Sequence of chain 1.A:
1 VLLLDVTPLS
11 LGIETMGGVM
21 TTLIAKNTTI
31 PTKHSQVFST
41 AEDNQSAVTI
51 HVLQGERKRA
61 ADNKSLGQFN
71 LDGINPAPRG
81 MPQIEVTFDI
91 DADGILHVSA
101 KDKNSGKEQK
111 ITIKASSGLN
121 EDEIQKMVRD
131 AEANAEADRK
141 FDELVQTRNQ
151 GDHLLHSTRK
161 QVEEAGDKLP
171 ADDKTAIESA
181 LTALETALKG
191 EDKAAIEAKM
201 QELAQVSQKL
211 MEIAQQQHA

Binding-site contacts:
Ligand atom OG1 contacts residue ALA47 of chain 3.A at 3.0 Å (h-bond).
Ligand atom N contacts residue THR49 of chain 3.A at 2.5 Å (h-bond).
Ligand atom CA contacts residue THR49 of chain 3.A at 3.1 Å.
Ligand atom N contacts residue SER39 of chain 3.A at 2.9 Å (h-bond).
Ligand atom CD2 contacts residue GLU14 of chain 3.A at 3.3 Å.
Ligand atom CA contacts residue GLN45 of chain 3.A at 3.7 Å.
Ligand atom CD1 contacts residue MET16 of chain 3.A at 3.5 Å (hydrophobic).
Ligand atom C contacts residue THR49 of chain 3.A at 3.8 Å.
Ligand atom CB contacts residue ALA47 of chain 3.A at 3.3 Å (hydrophobic).
Ligand atom C contacts residue THR49 of chain 3.A at 3.6 Å.
Ligand atom CG contacts residue MET16 of chain 3.A at 3.8 Å (hydrophobic).
Ligand atom CB contacts residue PHE38 of chain 3.A at 3.8 Å (hydrophobic).
Ligand atom CD2 contacts residue ALA41 of chain 3.A at 3.4 Å (hydrophobic).
Ligand atom CD2 contacts residue THR40 of chain 3.A at 3.6 Å.
Ligand atom O contacts residue GLN45 of chain 3.A at 3.2 Å (h-bond).
Ligand atom CG contacts residue THR15 of chain 3.A at 3.7 Å.
Ligand atom CG2 contacts residue ALA47 of chain 3.A at 2.9 Å (hydrophobic).
Ligand atom CD1 contacts residue ILE50 of chain 3.A at 3.6 Å (hydrophobic).
Ligand atom CG contacts residue THR40 of chain 3.A at 3.8 Å.
Ligand atom CD2 contacts residue THR15 of chain 3.A at 3.7 Å.
Ligand atom O contacts residue VAL48 of chain 3.A at 3.5 Å.
Ligand atom CD2 contacts residue ILE13 of chain 3.A at 3.7 Å (hydrophobic).
Ligand atom CB contacts residue THR40 of chain 3.A at 3.8 Å.
Ligand atom N contacts residue GLN146 of chain 1.A at 3.1 Å (h-bond).
Ligand atom O contacts residue THR40 of chain 3.A at 3.7 Å.
Ligand atom O contacts residue MET16 of chain 3.A at 2.8 Å (h-bond).
Ligand atom N contacts residue GLN45 of chain 3.A at 3.3 Å (h-bond).
Ligand atom O contacts residue PHE38 of chain 3.A at 3.2 Å.
Ligand atom C contacts residue GLN45 of chain 3.A at 3.3 Å.
Ligand atom CA contacts residue SER39 of chain 3.A at 3.2 Å.
Ligand atom O contacts residue ALA41 of chain 3.A at 3.0 Å (h-bond).
Ligand atom O contacts residue SER39 of chain 3.A at 3.0 Å (h-bond).
Ligand atom CA contacts residue ALA47 of chain 3.A at 3.6 Å (hydrophobic).
Ligand atom O contacts residue THR49 of chain 3.A at 3.0 Å (h-bond).
Ligand atom C contacts residue SER39 of chain 3.A at 3.6 Å.
Ligand atom OD1 contacts residue GLN150 of chain 1.A at 3.7 Å.
Ligand atom ND2 contacts residue HIS153 of chain 1.A at 3.1 Å.
Ligand atom O contacts residue THR15 of chain 3.A at 3.4 Å.
Ligand atom OG1 contacts residue GLN45 of chain 3.A at 2.8 Å.
Ligand atom CD1 contacts residue THR40 of chain 3.A at 3.6 Å.

Sequence of chain 3.A:
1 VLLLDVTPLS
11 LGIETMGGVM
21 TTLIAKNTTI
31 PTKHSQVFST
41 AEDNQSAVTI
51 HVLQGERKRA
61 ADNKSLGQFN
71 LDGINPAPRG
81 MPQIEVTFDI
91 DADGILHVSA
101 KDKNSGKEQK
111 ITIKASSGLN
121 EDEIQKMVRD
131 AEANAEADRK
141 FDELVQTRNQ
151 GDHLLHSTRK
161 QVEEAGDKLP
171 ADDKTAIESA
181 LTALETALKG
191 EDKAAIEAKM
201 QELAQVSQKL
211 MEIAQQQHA

The small molecule below binds the protein below.
Small molecule (SMILES): CC(C)C[C@H](NC(=O)[C@H](CC(C)C)NC(=O)[C@H](CCCN=C(N)N)NC(=O)[C@@H](N)CC(N)=O)C(=O)N[C@@H](CC(C)C)C(=O)N[C@H](C(=O)NCC(=O)O)[C@@H](C)O